Binding-site contacts:
Ligand atom C15 contacts residue GLN182 of chain 1.B at 3.5 Å.
Ligand atom C22 contacts residue ARG185 of chain 1.B at 3.7 Å.
Ligand atom C13 contacts residue GLN182 of chain 1.B at 3.4 Å.
Ligand atom C07 contacts residue PHE288 of chain 1.B at 3.7 Å (hydrophobic).
Ligand atom C12 contacts residue GLN182 of chain 1.B at 3.4 Å.
Ligand atom N28 contacts residue H4B1 of chain 1.H at 3.8 Å.
Ligand atom N02 contacts residue HEM1 of chain 1.G at 3.4 Å.
Ligand atom C03 contacts residue TRP291 of chain 1.B at 3.8 Å (hydrophobic).
Ligand atom C13 contacts residue TYR266 of chain 1.B at 3.8 Å (hydrophobic).
Ligand atom C26 contacts residue GLN182 of chain 1.B at 3.6 Å.
Ligand atom F13 contacts residue GLN182 of chain 1.B at 3.7 Å.
Ligand atom F13 contacts residue ILE184 of chain 1.B at 3.6 Å.
Ligand atom N02 contacts residue GLU296 of chain 1.B at 2.6 Å (salt-bridge).
Ligand atom C06 contacts residue GLU296 of chain 1.B at 3.4 Å.
Ligand atom C02 contacts residue GLU296 of chain 1.B at 3.5 Å.
Ligand atom C03 contacts residue HEM1 of chain 1.G at 3.2 Å.
Ligand atom C21 contacts residue GLN182 of chain 1.B at 3.7 Å.
Ligand atom C23 contacts residue ARG307 of chain 1.B at 3.6 Å.
Ligand atom C14 contacts residue GLN182 of chain 1.B at 3.5 Å.
Ligand atom C02 contacts residue HEM1 of chain 1.G at 3.7 Å.
Ligand atom C29 contacts residue MET40 of chain 1.B at 3.5 Å (hydrophobic).
Ligand atom C09 contacts residue VAL271 of chain 1.B at 3.7 Å (hydrophobic).
Ligand atom C02 contacts residue PRO269 of chain 1.B at 3.9 Å (hydrophobic).
Ligand atom N02 contacts residue TRP291 of chain 1.B at 2.7 Å (h-bond).
Ligand atom N01 contacts residue GLU296 of chain 1.B at 2.6 Å (salt-bridge).
Ligand atom F13 contacts residue ARG185 of chain 1.B at 3.8 Å.
Ligand atom F13 contacts residue TYR292 of chain 1.B at 3.6 Å.
Ligand atom C11 contacts residue GLN182 of chain 1.B at 3.7 Å.
Ligand atom C29 contacts residue H4B1 of chain 1.H at 3.8 Å.
Ligand atom F13 contacts residue TYR266 of chain 1.B at 2.6 Å.
Ligand atom C08 contacts residue GLU296 of chain 1.B at 3.4 Å.
Ligand atom C07 contacts residue GLY290 of chain 1.B at 3.8 Å.
Ligand atom C29 contacts residue TRP382 of chain 1.B at 3.4 Å (hydrophobic).
Ligand atom C05 contacts residue VAL271 of chain 1.B at 3.6 Å (hydrophobic).
Ligand atom C16 contacts residue GLN182 of chain 1.B at 3.7 Å.
Ligand atom N02 contacts residue TYR292 of chain 1.B at 3.7 Å.
Ligand atom C12 contacts residue TYR292 of chain 1.B at 3.8 Å (hydrophobic).
Ligand atom C02 contacts residue TRP291 of chain 1.B at 3.6 Å (hydrophobic).
Ligand atom C07 contacts residue HEM1 of chain 1.G at 3.4 Å.
Ligand atom C08 contacts residue HEM1 of chain 1.G at 3.8 Å.

Sequence of chain 1.B:
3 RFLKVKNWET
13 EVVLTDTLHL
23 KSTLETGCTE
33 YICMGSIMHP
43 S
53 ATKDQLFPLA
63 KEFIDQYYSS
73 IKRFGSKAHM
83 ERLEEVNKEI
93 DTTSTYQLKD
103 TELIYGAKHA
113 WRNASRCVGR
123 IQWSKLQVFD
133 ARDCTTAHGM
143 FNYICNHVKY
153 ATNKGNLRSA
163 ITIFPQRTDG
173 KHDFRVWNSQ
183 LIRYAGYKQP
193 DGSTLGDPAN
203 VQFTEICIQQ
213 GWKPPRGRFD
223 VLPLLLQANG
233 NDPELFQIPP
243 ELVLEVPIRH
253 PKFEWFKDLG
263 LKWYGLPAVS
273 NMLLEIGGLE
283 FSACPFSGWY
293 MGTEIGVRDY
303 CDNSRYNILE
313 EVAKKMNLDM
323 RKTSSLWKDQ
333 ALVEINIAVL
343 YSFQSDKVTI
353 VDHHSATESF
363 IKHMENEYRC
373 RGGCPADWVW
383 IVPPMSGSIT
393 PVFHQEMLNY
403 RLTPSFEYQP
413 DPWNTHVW

This protein binds this small molecule.
Small molecule (SMILES): CNCc1cccc(-c2cc(F)cc(CCc3cc(C)cc(N)n3)c2)c1